Sequence of chain 1.U:
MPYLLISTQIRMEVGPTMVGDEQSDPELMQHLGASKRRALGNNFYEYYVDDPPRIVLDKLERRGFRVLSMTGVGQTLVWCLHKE

Sequence of chain 1.V:
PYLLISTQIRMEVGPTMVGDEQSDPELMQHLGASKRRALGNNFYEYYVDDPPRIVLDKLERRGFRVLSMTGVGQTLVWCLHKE

Binding-site contacts:
Ligand atom C contacts residue VAL76 of chain 1.V at 3.9 Å (hydrophobic).
Ligand atom CZ contacts residue LEU80 of chain 1.U at 3.8 Å (hydrophobic).
Ligand atom CG contacts residue VAL76 of chain 1.V at 3.7 Å (hydrophobic).
Ligand atom N contacts residue GLU195 of chain 1.B at 2.8 Å (salt-bridge).
Ligand atom C contacts residue GLN78 of chain 1.U at 3.9 Å.
Ligand atom CE1 contacts residue ILE13 of chain 1.U at 3.9 Å (hydrophobic).
Ligand atom O contacts residue VAL76 of chain 1.V at 3.5 Å (h-bond).
Ligand atom CD2 contacts residue GLN78 of chain 1.U at 3.4 Å.
Ligand atom O contacts residue THR79 of chain 1.V at 2.7 Å (h-bond).
Ligand atom CD2 contacts residue VAL76 of chain 1.V at 3.5 Å (hydrophobic).
Ligand atom C contacts residue THR79 of chain 1.V at 3.5 Å.
Ligand atom CE2 contacts residue GLN12 of chain 1.U at 3.9 Å.
Ligand atom CZ contacts residue MET15 of chain 1.U at 3.7 Å (hydrophobic).
Ligand atom CB contacts residue ILE13 of chain 1.U at 3.9 Å (hydrophobic).
Ligand atom O contacts residue GLY77 of chain 1.V at 3.8 Å.
Ligand atom CD1 contacts residue ILE13 of chain 1.U at 3.5 Å (hydrophobic).
Ligand atom CE2 contacts residue ILE13 of chain 1.U at 3.4 Å (hydrophobic).
Ligand atom CA contacts residue THR79 of chain 1.V at 3.6 Å.
Ligand atom C contacts residue GLN78 of chain 1.V at 3.7 Å.
Ligand atom OXT contacts residue PRO197 of chain 1.B at 3.6 Å.
Ligand atom CZ contacts residue ARG14 of chain 1.U at 3.8 Å.
Ligand atom CB contacts residue VAL76 of chain 1.V at 3.4 Å (hydrophobic).
Ligand atom CA contacts residue ILE13 of chain 1.U at 3.5 Å (hydrophobic).
Ligand atom C contacts residue GLY77 of chain 1.V at 3.9 Å.
Ligand atom OXT contacts residue GLU195 of chain 1.B at 3.8 Å.
Ligand atom CE2 contacts residue GLN78 of chain 1.U at 3.5 Å.
Ligand atom CD1 contacts residue VAL76 of chain 1.V at 3.6 Å (hydrophobic).
Ligand atom OXT contacts residue GLY77 of chain 1.V at 3.9 Å.
Ligand atom CG contacts residue ILE13 of chain 1.U at 3.4 Å (hydrophobic).
Ligand atom N contacts residue GLN78 of chain 1.U at 2.8 Å (h-bond).
Ligand atom O contacts residue GLN78 of chain 1.V at 2.9 Å (h-bond).
Ligand atom CZ contacts residue ILE13 of chain 1.U at 3.9 Å (hydrophobic).
Ligand atom CA contacts residue GLN78 of chain 1.U at 3.6 Å.
Ligand atom OXT contacts residue GLN78 of chain 1.V at 3.9 Å.
Ligand atom CB contacts residue GLN78 of chain 1.U at 3.5 Å.
Ligand atom CD2 contacts residue ILE13 of chain 1.U at 3.5 Å (hydrophobic).
Ligand atom CE2 contacts residue LEU80 of chain 1.U at 3.9 Å (hydrophobic).
Ligand atom OXT contacts residue GLN78 of chain 1.U at 3.0 Å (h-bond).
Ligand atom N contacts residue ILE13 of chain 1.U at 2.8 Å (h-bond).
Ligand atom CE1 contacts residue MET15 of chain 1.U at 3.6 Å (hydrophobic).

This protein binds this small molecule.
Small molecule (SMILES): N[C@@H](Cc1ccccc1)C(=O)O

Sequence of chain 1.B:
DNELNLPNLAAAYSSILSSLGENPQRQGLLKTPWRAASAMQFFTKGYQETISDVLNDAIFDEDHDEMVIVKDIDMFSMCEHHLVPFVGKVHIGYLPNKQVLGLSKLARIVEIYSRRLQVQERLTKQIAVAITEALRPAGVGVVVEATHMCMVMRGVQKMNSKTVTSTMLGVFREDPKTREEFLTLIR